Sequence of chain 1.D:
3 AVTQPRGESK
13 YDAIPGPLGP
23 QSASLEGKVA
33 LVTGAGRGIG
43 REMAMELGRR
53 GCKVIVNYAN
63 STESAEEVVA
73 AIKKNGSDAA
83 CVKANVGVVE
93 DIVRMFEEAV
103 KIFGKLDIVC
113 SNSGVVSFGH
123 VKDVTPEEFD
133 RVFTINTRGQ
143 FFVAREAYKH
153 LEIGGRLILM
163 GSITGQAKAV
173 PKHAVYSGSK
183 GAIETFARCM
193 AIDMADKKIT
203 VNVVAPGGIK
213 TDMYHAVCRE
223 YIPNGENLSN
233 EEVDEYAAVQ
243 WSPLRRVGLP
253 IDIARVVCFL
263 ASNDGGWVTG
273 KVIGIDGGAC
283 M

This protein binds this small molecule.
Small molecule (SMILES): O=C1CCc2cccc3c2N1CC3

Binding-site contacts:
Ligand atom C9 contacts residue TYR223 of chain 1.D at 3.3 Å (hydrophobic).
Ligand atom O10 contacts residue NDP1 of chain 1.K at 3.2 Å.
Ligand atom C14 contacts residue CYS220 of chain 1.D at 3.9 Å (hydrophobic).
Ligand atom C12 contacts residue ILE165 of chain 1.D at 3.6 Å (hydrophobic).
Ligand atom C11 contacts residue THR166 of chain 1.D at 3.7 Å.
Ligand atom C6 contacts residue TYR223 of chain 1.D at 3.9 Å (hydrophobic).
Ligand atom O10 contacts residue SER164 of chain 1.D at 2.6 Å (h-bond).
Ligand atom C7 contacts residue TYR223 of chain 1.D at 3.5 Å (hydrophobic).
Ligand atom C1 contacts residue TYR223 of chain 1.D at 3.8 Å (hydrophobic).
Ligand atom O10 contacts residue TYR223 of chain 1.D at 3.8 Å.
Ligand atom C13 contacts residue TYR216 of chain 1.D at 3.9 Å (hydrophobic).
Ligand atom C3 contacts residue TYR223 of chain 1.D at 3.4 Å (hydrophobic).
Ligand atom C6 contacts residue MET215 of chain 1.D at 3.8 Å (hydrophobic).
Ligand atom C9 contacts residue NDP1 of chain 1.K at 3.3 Å.
Ligand atom C2 contacts residue GLY210 of chain 1.D at 3.5 Å.
Ligand atom C1 contacts residue GLY210 of chain 1.D at 3.4 Å.
Ligand atom C11 contacts residue TYR223 of chain 1.D at 3.8 Å (hydrophobic).
Ligand atom C12 contacts residue GLY210 of chain 1.D at 3.7 Å.
Ligand atom C11 contacts residue SER164 of chain 1.D at 3.4 Å.
Ligand atom C9 contacts residue SER164 of chain 1.D at 3.4 Å.
Ligand atom C14 contacts residue TYR223 of chain 1.D at 3.6 Å (hydrophobic).
Ligand atom N8 contacts residue TYR223 of chain 1.D at 3.1 Å (h-bond).
Ligand atom C6 contacts residue VAL219 of chain 1.D at 3.9 Å (hydrophobic).
Ligand atom C11 contacts residue NDP1 of chain 1.K at 4.0 Å.
Ligand atom C13 contacts residue TYR223 of chain 1.D at 3.5 Å (hydrophobic).
Ligand atom C2 contacts residue TYR223 of chain 1.D at 3.6 Å (hydrophobic).
Ligand atom C5 contacts residue TYR223 of chain 1.D at 3.3 Å (hydrophobic).
Ligand atom C11 contacts residue ILE165 of chain 1.D at 3.5 Å (hydrophobic).
Ligand atom C6 contacts residue NDP1 of chain 1.K at 3.5 Å.
Ligand atom C13 contacts residue CYS220 of chain 1.D at 3.9 Å (hydrophobic).
Ligand atom C5 contacts residue NDP1 of chain 1.K at 3.4 Å.
Ligand atom C3 contacts residue NDP1 of chain 1.K at 3.5 Å.
Ligand atom C14 contacts residue TRP243 of chain 1.D at 3.8 Å (hydrophobic).
Ligand atom C14 contacts residue GLY210 of chain 1.D at 3.8 Å.
Ligand atom N8 contacts residue NDP1 of chain 1.K at 3.5 Å.
Ligand atom O10 contacts residue TYR178 of chain 1.D at 2.8 Å (h-bond).
Ligand atom C7 contacts residue NDP1 of chain 1.K at 3.6 Å.
Ligand atom C7 contacts residue MET215 of chain 1.D at 3.7 Å (hydrophobic).
Ligand atom C12 contacts residue TYR223 of chain 1.D at 4.0 Å (hydrophobic).
Ligand atom C1 contacts residue TRP243 of chain 1.D at 4.0 Å (hydrophobic).